The protein below binds the small molecule below.
Small molecule (SMILES): CCc1nc(N)nc(N)c1-c1ccc2c(c1)N(CCCOC)C(=O)C(C)(C)O2

Sequence of chain 2.A:
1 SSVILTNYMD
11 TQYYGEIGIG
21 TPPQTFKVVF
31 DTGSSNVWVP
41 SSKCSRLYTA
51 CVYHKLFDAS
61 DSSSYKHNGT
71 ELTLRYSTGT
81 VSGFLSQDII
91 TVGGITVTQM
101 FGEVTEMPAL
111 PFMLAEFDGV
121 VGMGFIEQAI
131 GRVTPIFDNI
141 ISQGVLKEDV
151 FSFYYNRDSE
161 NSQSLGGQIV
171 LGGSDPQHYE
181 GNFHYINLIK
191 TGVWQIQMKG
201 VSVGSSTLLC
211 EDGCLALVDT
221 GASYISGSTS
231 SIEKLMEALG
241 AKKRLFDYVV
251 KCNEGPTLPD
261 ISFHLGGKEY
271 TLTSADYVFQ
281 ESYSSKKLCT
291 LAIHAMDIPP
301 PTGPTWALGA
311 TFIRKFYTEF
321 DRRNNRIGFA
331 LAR

Binding-site contacts:
Ligand atom N4 contacts residue GLY33 of chain 2.A at 3.4 Å (h-bond).
Ligand atom C17 contacts residue THR11 of chain 2.A at 3.3 Å.
Ligand atom C19 contacts residue THR220 of chain 2.A at 3.2 Å.
Ligand atom C18 contacts residue GLY221 of chain 2.A at 3.3 Å.
Ligand atom C16 contacts residue THR11 of chain 2.A at 3.5 Å.
Ligand atom C3 contacts residue GLY221 of chain 2.A at 3.5 Å.
Ligand atom C5 contacts residue VAL29 of chain 2.A at 3.6 Å (hydrophobic).
Ligand atom N2 contacts residue TYR76 of chain 2.A at 3.5 Å.
Ligand atom N3 contacts residue THR78 of chain 2.A at 3.4 Å (h-bond).
Ligand atom N2 contacts residue ASP31 of chain 2.A at 2.5 Å (salt-bridge).
Ligand atom C4 contacts residue GLY221 of chain 2.A at 3.4 Å.
Ligand atom N4 contacts residue ASP219 of chain 2.A at 3.0 Å (salt-bridge).
Ligand atom C11 contacts residue GLY221 of chain 2.A at 3.5 Å.
Ligand atom N2 contacts residue GLY221 of chain 2.A at 3.7 Å.
Ligand atom C2 contacts residue ASP31 of chain 2.A at 3.2 Å.
Ligand atom C6 contacts residue ASP31 of chain 2.A at 3.7 Å.
Ligand atom C19 contacts residue TYR155 of chain 2.A at 3.6 Å (hydrophobic).
Ligand atom O1 contacts residue GLN12 of chain 2.A at 3.6 Å.
Ligand atom C20 contacts residue LEU114 of chain 2.A at 3.7 Å (hydrophobic).
Ligand atom C5 contacts residue VAL120 of chain 2.A at 3.8 Å (hydrophobic).
Ligand atom C19 contacts residue TYR13 of chain 2.A at 3.4 Å (hydrophobic).
Ligand atom C6 contacts residue VAL120 of chain 2.A at 3.7 Å (hydrophobic).
Ligand atom N3 contacts residue SER77 of chain 2.A at 3.1 Å (h-bond).
Ligand atom C20 contacts residue ALA115 of chain 2.A at 3.5 Å (hydrophobic).
Ligand atom O1 contacts residue THR11 of chain 2.A at 3.7 Å.
Ligand atom C1 contacts residue GLY221 of chain 2.A at 3.6 Å.
Ligand atom N1 contacts residue ASP219 of chain 2.A at 3.7 Å.
Ligand atom C19 contacts residue VAL29 of chain 2.A at 3.8 Å (hydrophobic).
Ligand atom O4 contacts residue GLN12 of chain 2.A at 3.1 Å.
Ligand atom C3 contacts residue ASP31 of chain 2.A at 3.5 Å.
Ligand atom C5 contacts residue GLY221 of chain 2.A at 3.7 Å.
Ligand atom O1 contacts residue TYR13 of chain 2.A at 3.2 Å (h-bond).
Ligand atom C16 contacts residue SER223 of chain 2.A at 3.2 Å.
Ligand atom C2 contacts residue ASP219 of chain 2.A at 3.7 Å.
Ligand atom O1 contacts residue VAL29 of chain 2.A at 3.7 Å.
Ligand atom C8 contacts residue THR78 of chain 2.A at 3.6 Å.
Ligand atom C3 contacts residue TYR76 of chain 2.A at 3.5 Å (hydrophobic).
Ligand atom C7 contacts residue THR78 of chain 2.A at 3.6 Å.
Ligand atom C18 contacts residue THR11 of chain 2.A at 3.4 Å.
Ligand atom N4 contacts residue ASP31 of chain 2.A at 3.0 Å (salt-bridge).